The small molecule below binds the protein below.
Small molecule (SMILES): CC(=O)N[C@@H]1[C@@H](O)[C@H](O)[C@@H](CO)O[C@H]1O

Binding-site contacts:
Ligand atom C4 contacts residue ASN234 of chain 1.A at 4.3 Å.
Ligand atom O7 contacts residue ASN234 of chain 1.A at 3.9 Å.
Ligand atom C5 contacts residue ASN234 of chain 1.A at 3.7 Å.
Ligand atom C1 contacts residue ASN234 of chain 1.A at 1.5 Å.
Ligand atom C2 contacts residue ASN234 of chain 1.A at 2.5 Å.
Ligand atom C3 contacts residue ASN234 of chain 1.A at 3.8 Å.
Ligand atom N2 contacts residue ASN234 of chain 1.A at 2.9 Å (h-bond).
Ligand atom C7 contacts residue ASN234 of chain 1.A at 3.6 Å.
Ligand atom O5 contacts residue ASN234 of chain 1.A at 2.4 Å (h-bond).

Sequence of chain 1.A:
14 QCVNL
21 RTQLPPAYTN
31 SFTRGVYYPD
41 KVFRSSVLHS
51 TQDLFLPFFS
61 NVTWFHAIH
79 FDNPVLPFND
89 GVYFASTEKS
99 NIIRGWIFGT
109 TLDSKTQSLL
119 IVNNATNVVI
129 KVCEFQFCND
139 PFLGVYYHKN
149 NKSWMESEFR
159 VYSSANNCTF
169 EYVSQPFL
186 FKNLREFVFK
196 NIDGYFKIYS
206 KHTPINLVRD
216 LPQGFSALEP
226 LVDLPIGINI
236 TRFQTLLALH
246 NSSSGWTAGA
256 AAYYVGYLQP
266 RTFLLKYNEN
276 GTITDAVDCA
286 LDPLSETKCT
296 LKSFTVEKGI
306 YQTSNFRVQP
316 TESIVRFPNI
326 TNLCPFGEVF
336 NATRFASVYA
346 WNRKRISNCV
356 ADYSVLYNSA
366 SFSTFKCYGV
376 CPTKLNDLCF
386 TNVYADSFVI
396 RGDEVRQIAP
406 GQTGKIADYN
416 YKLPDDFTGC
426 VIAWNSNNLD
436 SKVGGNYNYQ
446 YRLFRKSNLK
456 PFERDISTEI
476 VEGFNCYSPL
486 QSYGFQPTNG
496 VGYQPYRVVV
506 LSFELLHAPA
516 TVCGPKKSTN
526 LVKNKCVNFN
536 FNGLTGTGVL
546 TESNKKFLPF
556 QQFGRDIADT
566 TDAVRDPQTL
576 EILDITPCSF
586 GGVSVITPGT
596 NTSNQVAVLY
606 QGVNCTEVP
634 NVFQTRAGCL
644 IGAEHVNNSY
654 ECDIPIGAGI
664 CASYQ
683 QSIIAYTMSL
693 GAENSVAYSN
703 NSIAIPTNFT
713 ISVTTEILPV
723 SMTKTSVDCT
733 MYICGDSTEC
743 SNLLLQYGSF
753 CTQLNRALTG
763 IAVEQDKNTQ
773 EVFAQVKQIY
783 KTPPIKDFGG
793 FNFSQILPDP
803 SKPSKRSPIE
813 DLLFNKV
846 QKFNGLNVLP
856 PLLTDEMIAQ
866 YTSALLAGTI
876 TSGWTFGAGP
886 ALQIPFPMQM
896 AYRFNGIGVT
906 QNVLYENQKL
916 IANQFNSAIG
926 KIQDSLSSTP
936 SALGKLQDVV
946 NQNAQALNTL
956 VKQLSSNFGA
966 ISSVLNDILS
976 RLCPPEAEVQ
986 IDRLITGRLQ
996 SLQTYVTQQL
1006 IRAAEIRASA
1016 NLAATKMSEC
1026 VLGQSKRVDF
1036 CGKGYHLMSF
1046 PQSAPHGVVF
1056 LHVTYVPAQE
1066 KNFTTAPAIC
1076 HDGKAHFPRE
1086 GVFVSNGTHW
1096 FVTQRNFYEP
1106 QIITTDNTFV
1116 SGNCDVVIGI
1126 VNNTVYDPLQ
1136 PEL